The protein below binds the small molecule below.
Small molecule (SMILES): CC(=O)N[C@@H]1[C@@H](O)[C@H](O)[C@@H](CO)O[C@H]1O

Binding-site contacts:
Ligand atom C4 contacts residue ASN165 of chain 1.A at 4.4 Å.
Ligand atom O5 contacts residue ASN165 of chain 1.A at 2.5 Å (h-bond).
Ligand atom O7 contacts residue ASN165 of chain 1.A at 4.4 Å.
Ligand atom C3 contacts residue ASN165 of chain 1.A at 3.9 Å.
Ligand atom O6 contacts residue ASN165 of chain 1.A at 3.8 Å.
Ligand atom C2 contacts residue ASN165 of chain 1.A at 2.8 Å.
Ligand atom C5 contacts residue ASN165 of chain 1.A at 3.5 Å.
Ligand atom C1 contacts residue ASN165 of chain 1.A at 1.5 Å.
Ligand atom N2 contacts residue ASN165 of chain 1.A at 3.0 Å (h-bond).
Ligand atom C7 contacts residue ASN165 of chain 1.A at 3.9 Å.
Ligand atom C6 contacts residue ASN165 of chain 1.A at 4.2 Å.
Ligand atom C8 contacts residue ASN165 of chain 1.A at 4.4 Å.

Sequence of chain 1.A:
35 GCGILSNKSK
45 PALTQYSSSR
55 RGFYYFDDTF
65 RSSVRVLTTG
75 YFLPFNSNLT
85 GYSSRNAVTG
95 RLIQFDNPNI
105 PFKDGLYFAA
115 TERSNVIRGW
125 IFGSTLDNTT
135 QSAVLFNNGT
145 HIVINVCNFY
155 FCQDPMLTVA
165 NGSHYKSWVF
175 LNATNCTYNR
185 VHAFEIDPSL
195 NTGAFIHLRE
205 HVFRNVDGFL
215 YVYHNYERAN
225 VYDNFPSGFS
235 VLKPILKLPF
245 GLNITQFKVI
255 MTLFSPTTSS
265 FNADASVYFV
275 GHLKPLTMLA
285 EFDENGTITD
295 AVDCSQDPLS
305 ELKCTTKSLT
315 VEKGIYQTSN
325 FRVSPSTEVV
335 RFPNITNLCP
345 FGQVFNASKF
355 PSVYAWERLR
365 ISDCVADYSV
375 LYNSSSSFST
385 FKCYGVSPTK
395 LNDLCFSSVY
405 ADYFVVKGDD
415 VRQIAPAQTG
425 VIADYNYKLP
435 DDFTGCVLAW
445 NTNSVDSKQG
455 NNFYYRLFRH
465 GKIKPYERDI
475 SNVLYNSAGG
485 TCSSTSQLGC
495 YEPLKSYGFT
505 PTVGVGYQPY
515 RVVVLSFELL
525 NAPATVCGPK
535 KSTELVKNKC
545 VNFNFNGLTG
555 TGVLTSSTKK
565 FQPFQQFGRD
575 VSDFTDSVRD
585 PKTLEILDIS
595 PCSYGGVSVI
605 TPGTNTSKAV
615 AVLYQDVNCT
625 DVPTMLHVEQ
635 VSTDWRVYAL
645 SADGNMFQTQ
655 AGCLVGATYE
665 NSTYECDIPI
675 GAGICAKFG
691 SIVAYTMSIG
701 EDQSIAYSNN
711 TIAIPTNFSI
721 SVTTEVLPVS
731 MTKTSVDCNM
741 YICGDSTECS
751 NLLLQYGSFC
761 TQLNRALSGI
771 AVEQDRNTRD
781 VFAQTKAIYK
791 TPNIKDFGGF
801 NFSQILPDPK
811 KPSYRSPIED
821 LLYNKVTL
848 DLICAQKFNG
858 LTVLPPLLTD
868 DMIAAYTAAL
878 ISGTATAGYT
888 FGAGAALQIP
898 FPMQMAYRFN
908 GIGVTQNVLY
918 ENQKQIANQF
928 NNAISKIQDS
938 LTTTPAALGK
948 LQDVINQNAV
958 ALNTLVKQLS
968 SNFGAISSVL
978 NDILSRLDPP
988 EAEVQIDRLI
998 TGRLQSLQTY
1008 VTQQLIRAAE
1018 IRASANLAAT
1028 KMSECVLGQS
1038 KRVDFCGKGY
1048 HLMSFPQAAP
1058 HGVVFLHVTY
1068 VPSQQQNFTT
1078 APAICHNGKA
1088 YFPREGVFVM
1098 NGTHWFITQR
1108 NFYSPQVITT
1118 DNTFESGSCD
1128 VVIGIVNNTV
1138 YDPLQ